Binding-site contacts:
Ligand atom C6 contacts residue ALA117 of chain 1.F at 3.6 Å (hydrophobic).
Ligand atom C7 contacts residue PRO167 of chain 1.F at 3.9 Å (hydrophobic).
Ligand atom O6 contacts residue ASN118 of chain 1.F at 4.0 Å.
Ligand atom C7 contacts residue ASN118 of chain 1.F at 3.9 Å.
Ligand atom C6 contacts residue ASN118 of chain 1.F at 4.0 Å.
Ligand atom C5 contacts residue ASN118 of chain 1.F at 3.2 Å.
Ligand atom C3 contacts residue ASN118 of chain 1.F at 3.8 Å.
Ligand atom C1 contacts residue ASN118 of chain 1.F at 1.6 Å.
Ligand atom C4 contacts residue ASN118 of chain 1.F at 3.8 Å.
Ligand atom C1 contacts residue PRO167 of chain 1.F at 4.4 Å (hydrophobic).
Ligand atom O5 contacts residue GLN168 of chain 1.F at 4.0 Å.
Ligand atom N2 contacts residue PRO167 of chain 1.F at 4.0 Å.
Ligand atom C8 contacts residue PRO167 of chain 1.F at 3.7 Å (hydrophobic).
Ligand atom O5 contacts residue ALA117 of chain 1.F at 3.5 Å (h-bond).
Ligand atom C5 contacts residue ALA117 of chain 1.F at 4.2 Å (hydrophobic).
Ligand atom O7 contacts residue ALA117 of chain 1.F at 4.5 Å.
Ligand atom O6 contacts residue ALA117 of chain 1.F at 2.3 Å.
Ligand atom O7 contacts residue ASN118 of chain 1.F at 3.5 Å (h-bond).
Ligand atom C1 contacts residue ALA117 of chain 1.F at 3.9 Å (hydrophobic).
Ligand atom C8 contacts residue ASP164 of chain 1.F at 4.5 Å.
Ligand atom N2 contacts residue ASN118 of chain 1.F at 3.6 Å.
Ligand atom C4 contacts residue ALA117 of chain 1.F at 4.2 Å (hydrophobic).
Ligand atom C2 contacts residue ASN118 of chain 1.F at 2.7 Å.
Ligand atom C5 contacts residue GLN168 of chain 1.F at 4.5 Å.
Ligand atom C1 contacts residue GLN168 of chain 1.F at 4.0 Å.
Ligand atom O5 contacts residue ASN118 of chain 1.F at 1.8 Å (h-bond).
Ligand atom C2 contacts residue ALA117 of chain 1.F at 4.0 Å (hydrophobic).

Sequence of chain 1.F:
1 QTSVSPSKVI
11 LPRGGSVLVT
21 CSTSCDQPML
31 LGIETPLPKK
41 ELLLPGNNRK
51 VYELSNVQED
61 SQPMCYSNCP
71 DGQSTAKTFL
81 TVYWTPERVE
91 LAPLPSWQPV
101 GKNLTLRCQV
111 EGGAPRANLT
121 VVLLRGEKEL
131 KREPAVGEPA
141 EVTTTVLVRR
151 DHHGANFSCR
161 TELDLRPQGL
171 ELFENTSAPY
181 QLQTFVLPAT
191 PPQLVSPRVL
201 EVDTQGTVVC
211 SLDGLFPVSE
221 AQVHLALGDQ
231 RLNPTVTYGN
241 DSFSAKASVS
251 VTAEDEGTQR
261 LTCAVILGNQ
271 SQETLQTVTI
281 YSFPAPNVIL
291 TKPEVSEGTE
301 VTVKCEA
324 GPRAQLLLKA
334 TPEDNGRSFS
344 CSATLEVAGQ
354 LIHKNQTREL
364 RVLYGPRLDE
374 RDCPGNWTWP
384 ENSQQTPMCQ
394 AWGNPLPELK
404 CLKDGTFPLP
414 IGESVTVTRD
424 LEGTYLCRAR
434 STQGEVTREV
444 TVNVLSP

The small molecule below binds the protein below.
Small molecule (SMILES): CC(=O)N[C@@H]1[C@@H](O)[C@H](O)[C@@H](CO)O[C@H]1O